Sequence of chain 1.A:
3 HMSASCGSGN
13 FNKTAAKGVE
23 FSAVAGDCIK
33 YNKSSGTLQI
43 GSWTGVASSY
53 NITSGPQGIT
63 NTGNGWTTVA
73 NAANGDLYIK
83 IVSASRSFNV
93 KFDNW

Binding-site contacts:
Ligand atom O6 contacts residue GLU22 of chain 1.A at 2.8 Å (salt-bridge).
Ligand atom C6 contacts residue GLU22 of chain 1.A at 3.3 Å.
Ligand atom C4 contacts residue TRP45 of chain 1.A at 3.8 Å (hydrophobic).
Ligand atom C5 contacts residue TRP97 of chain 1.A at 4.1 Å (hydrophobic).
Ligand atom O3 contacts residue TRP45 of chain 1.A at 3.9 Å.
Ligand atom O5 contacts residue TRP97 of chain 1.A at 3.5 Å.
Ligand atom C1 contacts residue TRP45 of chain 1.A at 3.8 Å (hydrophobic).
Ligand atom O2 contacts residue TRP45 of chain 1.A at 4.2 Å.
Ligand atom C3 contacts residue TRP68 of chain 1.A at 3.6 Å (hydrophobic).
Ligand atom C2 contacts residue TRP97 of chain 1.A at 4.0 Å (hydrophobic).
Ligand atom C4 contacts residue TRP68 of chain 1.A at 3.6 Å (hydrophobic).
Ligand atom C5 contacts residue GLU22 of chain 1.A at 4.1 Å.
Ligand atom C1 contacts residue TRP97 of chain 1.A at 4.0 Å (hydrophobic).
Ligand atom O3 contacts residue TRP97 of chain 1.A at 4.2 Å.
Ligand atom O5 contacts residue TRP45 of chain 1.A at 4.0 Å.
Ligand atom O2 contacts residue TRP68 of chain 1.A at 3.8 Å.
Ligand atom O3 contacts residue TRP68 of chain 1.A at 4.3 Å.
Ligand atom C6 contacts residue TRP97 of chain 1.A at 3.6 Å (hydrophobic).
Ligand atom C2 contacts residue LYS93 of chain 1.A at 3.8 Å.
Ligand atom C1 contacts residue TRP68 of chain 1.A at 3.9 Å (hydrophobic).
Ligand atom C6 contacts residue TRP68 of chain 1.A at 4.3 Å (hydrophobic).
Ligand atom C2 contacts residue TRP45 of chain 1.A at 3.9 Å (hydrophobic).
Ligand atom C4 contacts residue TRP97 of chain 1.A at 3.9 Å (hydrophobic).
Ligand atom O2 contacts residue LYS93 of chain 1.A at 3.0 Å (salt-bridge).
Ligand atom O3 contacts residue LYS93 of chain 1.A at 2.9 Å (salt-bridge).
Ligand atom O4 contacts residue TRP97 of chain 1.A at 3.7 Å.
Ligand atom C5 contacts residue TRP68 of chain 1.A at 3.8 Å (hydrophobic).
Ligand atom C3 contacts residue TRP45 of chain 1.A at 3.9 Å (hydrophobic).
Ligand atom O4 contacts residue TRP68 of chain 1.A at 2.9 Å (h-bond).
Ligand atom C5 contacts residue TRP45 of chain 1.A at 3.9 Å (hydrophobic).
Ligand atom C3 contacts residue LYS93 of chain 1.A at 3.9 Å.
Ligand atom C3 contacts residue TRP97 of chain 1.A at 4.0 Å (hydrophobic).
Ligand atom C2 contacts residue TRP68 of chain 1.A at 4.0 Å (hydrophobic).
Ligand atom C6 contacts residue TRP45 of chain 1.A at 3.5 Å (hydrophobic).
Ligand atom O6 contacts residue TRP45 of chain 1.A at 4.2 Å.
Ligand atom O6 contacts residue TRP97 of chain 1.A at 4.2 Å.
Ligand atom O6 contacts residue ASP95 of chain 1.A at 4.4 Å.
Ligand atom O5 contacts residue TRP68 of chain 1.A at 4.3 Å.
Ligand atom O4 contacts residue TRP45 of chain 1.A at 4.2 Å.

The small molecule below binds the protein below.
Small molecule (SMILES): OC[C@H]1O[C@@H](O[C@H]2[C@H](O)[C@@H](O)[C@H](O[C@H]3[C@H](O)[C@@H](O)[C@H](O[C@H]4[C@H](O)[C@@H](O)[C@H](O[C@H]5[C@H](O)[C@@H](O)[C@H](O)O[C@@H]5CO)O[C@@H]4CO)O[C@@H]3CO)O[C@@H]2CO)[C@H](O)[C@@H](O)[C@@H]1O